Sequence of chain 21.J:
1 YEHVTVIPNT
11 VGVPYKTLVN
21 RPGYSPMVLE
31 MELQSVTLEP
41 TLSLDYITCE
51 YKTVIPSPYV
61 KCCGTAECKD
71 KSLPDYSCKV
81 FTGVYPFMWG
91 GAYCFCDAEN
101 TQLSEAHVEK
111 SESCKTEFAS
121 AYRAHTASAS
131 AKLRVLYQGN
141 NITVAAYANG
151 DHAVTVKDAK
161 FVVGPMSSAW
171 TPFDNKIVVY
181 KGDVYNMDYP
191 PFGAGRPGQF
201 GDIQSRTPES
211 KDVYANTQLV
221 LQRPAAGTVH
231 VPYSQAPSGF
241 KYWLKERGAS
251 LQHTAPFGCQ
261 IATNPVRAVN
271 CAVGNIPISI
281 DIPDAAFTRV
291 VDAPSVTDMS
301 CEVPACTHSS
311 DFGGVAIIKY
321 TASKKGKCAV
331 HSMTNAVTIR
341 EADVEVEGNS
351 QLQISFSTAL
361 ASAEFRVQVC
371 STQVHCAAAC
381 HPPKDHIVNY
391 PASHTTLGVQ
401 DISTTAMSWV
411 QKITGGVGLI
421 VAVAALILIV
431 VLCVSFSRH

A protein and the small-molecule ligand that binds it are described below.
Small molecule (SMILES): CC(=O)N[C@@H]1[C@@H](O)[C@H](O)[C@@H](CO)O[C@H]1O

Binding-site contacts:
Ligand atom C3 contacts residue ASN259 of chain 21.K at 3.8 Å.
Ligand atom O3 contacts residue THR116 of chain 21.J at 4.4 Å.
Ligand atom C5 contacts residue LYS181 of chain 21.J at 3.5 Å.
Ligand atom O5 contacts residue ASN259 of chain 21.K at 2.4 Å (h-bond).
Ligand atom C7 contacts residue ASN259 of chain 21.K at 3.2 Å.
Ligand atom O4 contacts residue LYS181 of chain 21.J at 4.0 Å.
Ligand atom N2 contacts residue ASN259 of chain 21.K at 2.9 Å (h-bond).
Ligand atom C4 contacts residue ASN259 of chain 21.K at 4.2 Å.
Ligand atom C1 contacts residue THR116 of chain 21.J at 4.0 Å.
Ligand atom C6 contacts residue LYS181 of chain 21.J at 4.2 Å.
Ligand atom C3 contacts residue THR116 of chain 21.J at 4.0 Å.
Ligand atom C4 contacts residue LYS181 of chain 21.J at 4.2 Å.
Ligand atom C2 contacts residue ASN259 of chain 21.K at 2.5 Å.
Ligand atom C7 contacts residue THR116 of chain 21.J at 3.8 Å.
Ligand atom O7 contacts residue ASN259 of chain 21.K at 3.0 Å (h-bond).
Ligand atom O5 contacts residue LYS181 of chain 21.J at 4.4 Å.
Ligand atom C1 contacts residue ASN259 of chain 21.K at 1.4 Å.
Ligand atom N2 contacts residue THR116 of chain 21.J at 3.0 Å (h-bond).
Ligand atom C2 contacts residue THR116 of chain 21.J at 3.8 Å.
Ligand atom C8 contacts residue THR116 of chain 21.J at 3.8 Å.
Ligand atom O6 contacts residue LYS181 of chain 21.J at 4.3 Å.
Ligand atom C5 contacts residue ASN259 of chain 21.K at 3.7 Å.
Ligand atom C3 contacts residue LYS181 of chain 21.J at 4.4 Å.
Ligand atom C8 contacts residue ASN259 of chain 21.K at 4.4 Å.

Sequence of chain 21.K:
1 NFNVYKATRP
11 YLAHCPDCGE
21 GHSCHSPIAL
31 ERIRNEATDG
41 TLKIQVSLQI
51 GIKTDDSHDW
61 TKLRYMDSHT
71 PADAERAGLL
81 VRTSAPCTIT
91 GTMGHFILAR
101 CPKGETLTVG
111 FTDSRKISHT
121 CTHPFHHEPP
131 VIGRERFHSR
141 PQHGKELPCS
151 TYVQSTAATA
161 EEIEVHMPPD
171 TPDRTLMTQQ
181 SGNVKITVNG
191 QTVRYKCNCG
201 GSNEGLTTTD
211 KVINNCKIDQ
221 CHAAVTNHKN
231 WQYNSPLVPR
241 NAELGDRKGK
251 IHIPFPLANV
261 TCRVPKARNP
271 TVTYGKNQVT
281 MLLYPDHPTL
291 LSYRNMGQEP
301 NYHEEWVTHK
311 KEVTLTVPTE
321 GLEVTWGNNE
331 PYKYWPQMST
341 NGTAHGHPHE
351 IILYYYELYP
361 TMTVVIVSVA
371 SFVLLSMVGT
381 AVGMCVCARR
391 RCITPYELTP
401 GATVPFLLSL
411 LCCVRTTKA